Sequence of chain 1.B:
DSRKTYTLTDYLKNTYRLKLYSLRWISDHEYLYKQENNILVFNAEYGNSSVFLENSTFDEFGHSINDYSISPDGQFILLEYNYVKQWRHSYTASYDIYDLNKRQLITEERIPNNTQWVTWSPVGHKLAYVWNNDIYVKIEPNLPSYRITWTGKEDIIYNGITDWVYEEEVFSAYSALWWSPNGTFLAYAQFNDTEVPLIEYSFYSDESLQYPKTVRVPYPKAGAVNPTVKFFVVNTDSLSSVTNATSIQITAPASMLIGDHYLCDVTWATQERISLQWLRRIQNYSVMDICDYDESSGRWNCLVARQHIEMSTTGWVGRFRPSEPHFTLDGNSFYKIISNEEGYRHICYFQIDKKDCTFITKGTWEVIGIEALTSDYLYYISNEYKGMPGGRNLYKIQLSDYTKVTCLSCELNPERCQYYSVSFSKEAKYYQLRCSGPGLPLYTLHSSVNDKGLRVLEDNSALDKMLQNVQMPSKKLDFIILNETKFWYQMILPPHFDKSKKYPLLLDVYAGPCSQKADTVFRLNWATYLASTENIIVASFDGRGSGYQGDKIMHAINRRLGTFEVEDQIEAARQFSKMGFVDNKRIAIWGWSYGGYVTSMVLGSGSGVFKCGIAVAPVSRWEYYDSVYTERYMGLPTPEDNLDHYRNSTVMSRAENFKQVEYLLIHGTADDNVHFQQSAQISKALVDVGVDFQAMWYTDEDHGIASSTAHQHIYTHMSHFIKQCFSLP

Binding-site contacts:
Ligand atom O5 contacts residue ASN122 of chain 1.B at 2.4 Å (h-bond).
Ligand atom C8 contacts residue PRO121 of chain 1.B at 4.1 Å (hydrophobic).
Ligand atom C3 contacts residue ARG119 of chain 1.B at 3.7 Å.
Ligand atom C2 contacts residue ARG119 of chain 1.B at 4.2 Å.
Ligand atom C8 contacts residue ARG119 of chain 1.B at 3.8 Å.
Ligand atom C8 contacts residue ILE120 of chain 1.B at 3.4 Å (hydrophobic).
Ligand atom N2 contacts residue ARG119 of chain 1.B at 3.4 Å (salt-bridge).
Ligand atom C1 contacts residue ASN122 of chain 1.B at 1.4 Å.
Ligand atom C7 contacts residue ARG119 of chain 1.B at 3.9 Å.
Ligand atom C2 contacts residue ASN122 of chain 1.B at 2.3 Å.
Ligand atom N2 contacts residue ASN122 of chain 1.B at 2.8 Å (h-bond).
Ligand atom C3 contacts residue ASN122 of chain 1.B at 3.7 Å.
Ligand atom C7 contacts residue ASN122 of chain 1.B at 3.3 Å.
Ligand atom C5 contacts residue ASN122 of chain 1.B at 3.6 Å.
Ligand atom O7 contacts residue ASN122 of chain 1.B at 3.5 Å (h-bond).
Ligand atom C8 contacts residue ASN122 of chain 1.B at 4.2 Å.
Ligand atom C4 contacts residue ASN122 of chain 1.B at 4.1 Å.
Ligand atom O3 contacts residue ARG119 of chain 1.B at 3.3 Å (salt-bridge).

The small molecule below binds the protein below.
Small molecule (SMILES): CC(=O)N[C@@H]1[C@@H](O)[C@H](O)[C@@H](CO)O[C@H]1O